Binding-site contacts:
Ligand atom O5 contacts residue ASN61 of chain 1.A at 2.4 Å (h-bond).
Ligand atom C2 contacts residue ASN61 of chain 1.A at 2.4 Å.
Ligand atom C5 contacts residue ALA62 of chain 1.A at 4.0 Å (hydrophobic).
Ligand atom C6 contacts residue THR63 of chain 1.A at 4.1 Å.
Ligand atom C1 contacts residue ALA62 of chain 1.A at 4.4 Å (hydrophobic).
Ligand atom C5 contacts residue ASN61 of chain 1.A at 3.7 Å.
Ligand atom O5 contacts residue ALA62 of chain 1.A at 3.3 Å (h-bond).
Ligand atom C6 contacts residue ALA62 of chain 1.A at 3.4 Å (hydrophobic).
Ligand atom C3 contacts residue ASN61 of chain 1.A at 3.8 Å.
Ligand atom C7 contacts residue ASN61 of chain 1.A at 3.7 Å.
Ligand atom C4 contacts residue ASN61 of chain 1.A at 4.2 Å.
Ligand atom C1 contacts residue ASN61 of chain 1.A at 1.4 Å.
Ligand atom N2 contacts residue ASN61 of chain 1.A at 2.9 Å (h-bond).
Ligand atom O6 contacts residue ALA62 of chain 1.A at 4.5 Å.
Ligand atom O7 contacts residue ILE26 of chain 1.A at 3.9 Å.
Ligand atom C8 contacts residue ASN61 of chain 1.A at 4.1 Å.

The small molecule below binds the protein below.
Small molecule (SMILES): CC(=O)N[C@H]1[C@H](O[C@H]2[C@H](O)[C@@H](NC(C)=O)CO[C@@H]2CO)O[C@H](CO)[C@@H](O)[C@@H]1O

Sequence of chain 1.A:
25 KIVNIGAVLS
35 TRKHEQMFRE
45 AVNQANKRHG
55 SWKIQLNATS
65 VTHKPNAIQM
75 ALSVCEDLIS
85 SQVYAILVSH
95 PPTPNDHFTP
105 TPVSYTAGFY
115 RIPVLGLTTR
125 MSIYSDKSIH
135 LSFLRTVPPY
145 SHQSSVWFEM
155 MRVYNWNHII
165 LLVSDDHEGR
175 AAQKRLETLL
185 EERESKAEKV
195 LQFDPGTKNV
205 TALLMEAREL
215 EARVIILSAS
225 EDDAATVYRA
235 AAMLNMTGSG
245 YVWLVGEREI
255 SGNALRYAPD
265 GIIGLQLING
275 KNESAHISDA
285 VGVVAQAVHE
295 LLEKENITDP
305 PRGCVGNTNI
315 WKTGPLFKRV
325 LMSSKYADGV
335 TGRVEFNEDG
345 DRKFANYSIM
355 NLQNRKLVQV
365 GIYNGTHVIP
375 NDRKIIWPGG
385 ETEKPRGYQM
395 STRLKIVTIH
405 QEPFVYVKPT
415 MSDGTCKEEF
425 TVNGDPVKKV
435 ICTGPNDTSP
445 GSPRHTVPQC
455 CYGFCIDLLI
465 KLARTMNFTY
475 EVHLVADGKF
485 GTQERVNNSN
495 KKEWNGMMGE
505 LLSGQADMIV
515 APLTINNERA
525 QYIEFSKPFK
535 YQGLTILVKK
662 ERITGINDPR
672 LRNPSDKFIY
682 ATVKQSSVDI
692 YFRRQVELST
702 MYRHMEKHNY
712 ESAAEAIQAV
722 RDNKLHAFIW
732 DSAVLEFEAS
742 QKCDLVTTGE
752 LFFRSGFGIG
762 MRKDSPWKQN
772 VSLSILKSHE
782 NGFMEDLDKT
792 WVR